Sequence of chain 1.A:
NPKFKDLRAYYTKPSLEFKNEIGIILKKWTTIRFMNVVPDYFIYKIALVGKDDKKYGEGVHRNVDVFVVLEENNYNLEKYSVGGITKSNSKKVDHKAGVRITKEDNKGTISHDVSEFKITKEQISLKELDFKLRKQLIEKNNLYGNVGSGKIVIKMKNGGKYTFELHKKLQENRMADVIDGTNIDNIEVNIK

The protein below binds the small molecule below.
Small molecule (SMILES): CC(=O)N[C@@H]1[C@@H](O[C@@H]2O[C@@H](C)[C@@H](O)[C@@H](O)[C@@H]2O)[C@H](O[C@@H]2O[C@H](CO)[C@H](O)[C@H](O[C@]3(C(=O)O)C[C@H](O)[C@@H](NC(C)=O)[C@H]([C@H](O)[C@H](O)CO)O3)[C@H]2O)[C@@H](CO)O[C@@H]1O

Binding-site contacts:
Ligand atom C3 contacts residue GLU268 of chain 1.A at 3.3 Å.
Ligand atom C5 contacts residue ARG277 of chain 1.A at 3.6 Å.
Ligand atom C9 contacts residue ASP280 of chain 1.A at 3.3 Å.
Ligand atom N5 contacts residue LYS264 of chain 1.A at 2.9 Å (salt-bridge).
Ligand atom O1B contacts residue THR266 of chain 1.A at 2.8 Å (h-bond).
Ligand atom C2 contacts residue GLN274 of chain 1.A at 3.9 Å.
Ligand atom C8 contacts residue ARG277 of chain 1.A at 3.9 Å.
Ligand atom O1A contacts residue TYR265 of chain 1.A at 3.5 Å.
Ligand atom O9 contacts residue ARG277 of chain 1.A at 2.9 Å (salt-bridge).
Ligand atom O7 contacts residue GLN274 of chain 1.A at 3.3 Å.
Ligand atom C7 contacts residue TYR265 of chain 1.A at 3.8 Å (hydrophobic).
Ligand atom C6 contacts residue GLU268 of chain 1.A at 3.2 Å.
Ligand atom O1B contacts residue LYS264 of chain 1.A at 3.7 Å.
Ligand atom O8 contacts residue TYR265 of chain 1.A at 3.5 Å.
Ligand atom C11 contacts residue TYR265 of chain 1.A at 3.6 Å (hydrophobic).
Ligand atom O3 contacts residue GLN274 of chain 1.A at 3.1 Å (h-bond).
Ligand atom O9 contacts residue LEU229 of chain 1.A at 3.4 Å.
Ligand atom O5 contacts residue GLN274 of chain 1.A at 3.7 Å.
Ligand atom O6 contacts residue GLN274 of chain 1.A at 2.9 Å (h-bond).
Ligand atom O2 contacts residue GLN274 of chain 1.A at 3.1 Å (h-bond).
Ligand atom C9 contacts residue LEU229 of chain 1.A at 3.9 Å (hydrophobic).
Ligand atom C6 contacts residue LYS264 of chain 1.A at 3.7 Å.
Ligand atom C3 contacts residue GLN274 of chain 1.A at 3.9 Å.
Ligand atom O1A contacts residue ARG277 of chain 1.A at 3.5 Å (salt-bridge).
Ligand atom O3 contacts residue LYS271 of chain 1.A at 2.9 Å (salt-bridge).
Ligand atom O6 contacts residue ARG277 of chain 1.A at 3.5 Å (salt-bridge).
Ligand atom C3 contacts residue GLN274 of chain 1.A at 3.8 Å.
Ligand atom O5 contacts residue ASN276 of chain 1.A at 3.1 Å (h-bond).
Ligand atom O6 contacts residue GLU268 of chain 1.A at 2.7 Å (salt-bridge).
Ligand atom C5 contacts residue LYS264 of chain 1.A at 3.5 Å.
Ligand atom O1A contacts residue THR266 of chain 1.A at 2.7 Å (h-bond).
Ligand atom O9 contacts residue ASP280 of chain 1.A at 2.6 Å (salt-bridge).
Ligand atom C1 contacts residue ASN276 of chain 1.A at 3.6 Å.
Ligand atom O8 contacts residue ARG277 of chain 1.A at 2.8 Å (salt-bridge).
Ligand atom C3 contacts residue LYS271 of chain 1.A at 3.8 Å.
Ligand atom O3 contacts residue GLU268 of chain 1.A at 2.6 Å (salt-bridge).
Ligand atom C1 contacts residue THR266 of chain 1.A at 3.5 Å.
Ligand atom O2 contacts residue LYS271 of chain 1.A at 3.2 Å (salt-bridge).
Ligand atom O6 contacts residue ASN276 of chain 1.A at 3.8 Å.
Ligand atom C4 contacts residue LYS264 of chain 1.A at 3.5 Å.